This protein binds this small molecule.
Small molecule (SMILES): CC(=O)N[C@@H]1[C@@H](O)[C@H](O)[C@@H](CO)O[C@H]1O

Sequence of chain 2.B:
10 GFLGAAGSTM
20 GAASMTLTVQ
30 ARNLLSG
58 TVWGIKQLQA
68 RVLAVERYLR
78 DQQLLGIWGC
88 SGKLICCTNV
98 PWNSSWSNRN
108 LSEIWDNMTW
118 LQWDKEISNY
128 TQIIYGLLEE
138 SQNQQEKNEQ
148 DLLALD

Binding-site contacts:
Ligand atom C3 contacts residue ASN107 of chain 2.B at 3.8 Å.
Ligand atom O7 contacts residue ASN107 of chain 2.B at 3.3 Å (h-bond).
Ligand atom N2 contacts residue ASN107 of chain 2.B at 2.9 Å (h-bond).
Ligand atom C2 contacts residue ASN107 of chain 2.B at 2.5 Å.
Ligand atom O5 contacts residue ASN107 of chain 2.B at 2.4 Å (h-bond).
Ligand atom C1 contacts residue ASN107 of chain 2.B at 1.4 Å.
Ligand atom C5 contacts residue ASN107 of chain 2.B at 3.7 Å.
Ligand atom C6 contacts residue ASN107 of chain 2.B at 4.5 Å.
Ligand atom C7 contacts residue ASN107 of chain 2.B at 3.3 Å.
Ligand atom C8 contacts residue ASN107 of chain 2.B at 4.4 Å.
Ligand atom C4 contacts residue ASN107 of chain 2.B at 4.2 Å.